Sequence of chain 1.I:
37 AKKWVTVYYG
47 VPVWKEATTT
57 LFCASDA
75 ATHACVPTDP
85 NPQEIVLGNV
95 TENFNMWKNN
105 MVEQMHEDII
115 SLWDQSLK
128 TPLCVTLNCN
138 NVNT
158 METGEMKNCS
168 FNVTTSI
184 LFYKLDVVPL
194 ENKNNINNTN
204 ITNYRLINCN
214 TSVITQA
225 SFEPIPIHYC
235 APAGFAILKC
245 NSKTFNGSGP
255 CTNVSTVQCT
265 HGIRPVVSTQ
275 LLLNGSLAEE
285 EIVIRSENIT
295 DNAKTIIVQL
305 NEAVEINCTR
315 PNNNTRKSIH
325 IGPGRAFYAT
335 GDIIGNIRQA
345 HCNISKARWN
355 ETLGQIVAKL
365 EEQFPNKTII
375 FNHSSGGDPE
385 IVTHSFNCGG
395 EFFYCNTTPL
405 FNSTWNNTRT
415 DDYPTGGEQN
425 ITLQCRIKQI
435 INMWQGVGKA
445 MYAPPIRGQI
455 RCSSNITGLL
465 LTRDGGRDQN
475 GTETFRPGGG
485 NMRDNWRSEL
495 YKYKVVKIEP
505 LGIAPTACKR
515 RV

Binding-site contacts:
Ligand atom C4 contacts residue ASN292 of chain 1.I at 4.2 Å.
Ligand atom O5 contacts residue ASN292 of chain 1.I at 2.3 Å (h-bond).
Ligand atom C7 contacts residue ASN292 of chain 1.I at 3.3 Å.
Ligand atom O5 contacts residue THR294 of chain 1.I at 3.1 Å (h-bond).
Ligand atom O6 contacts residue ASN292 of chain 1.I at 4.4 Å.
Ligand atom O6 contacts residue ASP295 of chain 1.I at 3.4 Å.
Ligand atom C8 contacts residue ASN292 of chain 1.I at 4.5 Å.
Ligand atom O7 contacts residue ASN292 of chain 1.I at 3.3 Å (h-bond).
Ligand atom O5 contacts residue ASP295 of chain 1.I at 4.1 Å.
Ligand atom C6 contacts residue THR294 of chain 1.I at 3.3 Å.
Ligand atom C1 contacts residue ASN292 of chain 1.I at 1.4 Å.
Ligand atom C3 contacts residue ASN292 of chain 1.I at 3.8 Å.
Ligand atom C5 contacts residue THR294 of chain 1.I at 3.3 Å.
Ligand atom C2 contacts residue ASN292 of chain 1.I at 2.5 Å.
Ligand atom C5 contacts residue ASN292 of chain 1.I at 3.7 Å.
Ligand atom C1 contacts residue THR294 of chain 1.I at 3.4 Å.
Ligand atom O6 contacts residue THR294 of chain 1.I at 2.5 Å (h-bond).
Ligand atom N2 contacts residue ASN292 of chain 1.I at 2.9 Å (h-bond).

This small molecule binds to this protein.
Small molecule (SMILES): CC(=O)N[C@H]1[C@H](O[C@H]2[C@H](O)[C@@H](NC(C)=O)CO[C@@H]2CO)O[C@H](CO)[C@@H](O)[C@@H]1O